Binding-site contacts:
Ligand atom C14 contacts residue PHE250 of chain 1.B at 3.7 Å (hydrophobic).
Ligand atom C11 contacts residue TYR247 of chain 1.B at 3.6 Å (hydrophobic).
Ligand atom N18 contacts residue PHE283 of chain 1.B at 3.6 Å.
Ligand atom C11 contacts residue GLY279 of chain 1.B at 3.6 Å.
Ligand atom C19 contacts residue PHE283 of chain 1.B at 3.6 Å (hydrophobic).
Ligand atom N5 contacts residue GLY279 of chain 1.B at 3.7 Å.
Ligand atom N2 contacts residue TYR247 of chain 1.B at 2.6 Å (h-bond).
Ligand atom C11 contacts residue GLN280 of chain 1.B at 3.7 Å.
Ligand atom N4 contacts residue GLY279 of chain 1.B at 3.5 Å (h-bond).
Ligand atom N6 contacts residue MET267 of chain 1.B at 3.6 Å.
Ligand atom N2 contacts residue GLY279 of chain 1.B at 3.6 Å.
Ligand atom C3 contacts residue MET267 of chain 1.B at 3.7 Å (hydrophobic).
Ligand atom C22 contacts residue PHE283 of chain 1.B at 3.3 Å (hydrophobic).
Ligand atom C19 contacts residue ILE246 of chain 1.B at 3.5 Å (hydrophobic).
Ligand atom C24 contacts residue ILE246 of chain 1.B at 3.6 Å (hydrophobic).
Ligand atom N16 contacts residue PHE250 of chain 1.B at 3.5 Å.
Ligand atom C11 contacts residue PHE283 of chain 1.B at 3.7 Å (hydrophobic).
Ligand atom C17 contacts residue PHE283 of chain 1.B at 3.4 Å (hydrophobic).
Ligand atom C1 contacts residue GLY279 of chain 1.B at 3.4 Å.
Ligand atom N16 contacts residue PHE283 of chain 1.B at 3.6 Å.
Ligand atom N15 contacts residue GLN280 of chain 1.B at 3.2 Å (h-bond).
Ligand atom C24 contacts residue SER231 of chain 1.B at 3.6 Å.
Ligand atom C13 contacts residue MET267 of chain 1.B at 3.6 Å (hydrophobic).
Ligand atom C13 contacts residue PHE250 of chain 1.B at 3.7 Å (hydrophobic).
Ligand atom N6 contacts residue GLY279 of chain 1.B at 3.7 Å.
Ligand atom C20 contacts residue ILE246 of chain 1.B at 3.6 Å (hydrophobic).
Ligand atom C10 contacts residue TYR247 of chain 1.B at 3.6 Å (hydrophobic).
Ligand atom C9 contacts residue LYS272 of chain 1.B at 3.8 Å.
Ligand atom N21 contacts residue LEU229 of chain 1.B at 3.6 Å.
Ligand atom C1 contacts residue TYR247 of chain 1.B at 3.7 Å (hydrophobic).
Ligand atom C20 contacts residue PHE283 of chain 1.B at 3.7 Å (hydrophobic).
Ligand atom C9 contacts residue GLU275 of chain 1.B at 3.4 Å.
Ligand atom C7 contacts residue MET267 of chain 1.B at 3.7 Å (hydrophobic).
Ligand atom C23 contacts residue ILE246 of chain 1.B at 3.6 Å (hydrophobic).
Ligand atom C23 contacts residue GLN280 of chain 1.B at 3.4 Å.
Ligand atom C3 contacts residue GLY279 of chain 1.B at 3.4 Å.
Ligand atom N5 contacts residue MET267 of chain 1.B at 3.8 Å.
Ligand atom N21 contacts residue PHE283 of chain 1.B at 3.6 Å.
Ligand atom C3 contacts residue TYR247 of chain 1.B at 3.4 Å (hydrophobic).
Ligand atom C8 contacts residue PRO266 of chain 1.B at 3.6 Å (hydrophobic).

This small molecule binds to this protein.
Small molecule (SMILES): Cc1nc(C)c2nc(CCc3nc(N4CCCC4)nn3C)nn2c1C

Sequence of chain 1.B:
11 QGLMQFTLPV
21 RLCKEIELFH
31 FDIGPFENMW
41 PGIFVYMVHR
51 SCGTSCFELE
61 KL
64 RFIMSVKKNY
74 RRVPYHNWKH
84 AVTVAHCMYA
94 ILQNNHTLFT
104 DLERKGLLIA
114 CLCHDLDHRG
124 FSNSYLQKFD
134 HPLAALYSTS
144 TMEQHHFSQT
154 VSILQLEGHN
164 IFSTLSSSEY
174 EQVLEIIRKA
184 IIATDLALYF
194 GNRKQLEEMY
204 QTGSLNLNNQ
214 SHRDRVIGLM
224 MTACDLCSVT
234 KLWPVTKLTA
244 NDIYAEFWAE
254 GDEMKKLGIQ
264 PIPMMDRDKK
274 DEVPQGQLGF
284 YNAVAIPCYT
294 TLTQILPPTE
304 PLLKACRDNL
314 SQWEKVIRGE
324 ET